Binding-site contacts:
Ligand atom O7 contacts residue HIS294 of chain 2.A at 3.3 Å.
Ligand atom C32 contacts residue PHE117 of chain 2.A at 3.6 Å (hydrophobic).
Ligand atom C15 contacts residue SER226 of chain 2.A at 3.1 Å.
Ligand atom C1 contacts residue PRO111 of chain 2.A at 3.4 Å (hydrophobic).
Ligand atom C20 contacts residue GLY33 of chain 2.A at 3.5 Å.
Ligand atom C24 contacts residue LEU114 of chain 2.A at 3.6 Å (hydrophobic).
Ligand atom O1 contacts residue SER223 of chain 2.A at 2.8 Å (h-bond).
Ligand atom N1 contacts residue THR78 of chain 2.A at 2.9 Å (h-bond).
Ligand atom O4 contacts residue SER77 of chain 2.A at 3.3 Å (h-bond).
Ligand atom C6 contacts residue GLN12 of chain 2.A at 3.5 Å.
Ligand atom C28 contacts residue GLY221 of chain 2.A at 3.4 Å.
Ligand atom C11 contacts residue MET296 of chain 2.A at 3.3 Å (hydrophobic).
Ligand atom O3 contacts residue ASP219 of chain 2.A at 2.3 Å (salt-bridge).
Ligand atom C11 contacts residue SER77 of chain 2.A at 3.4 Å.
Ligand atom C27 contacts residue TYR53 of chain 1.A at 3.2 Å (hydrophobic).
Ligand atom O3 contacts residue ASP31 of chain 2.A at 3.0 Å (salt-bridge).
Ligand atom C17 contacts residue ASP31 of chain 2.A at 3.4 Å.
Ligand atom C26 contacts residue THR78 of chain 2.A at 3.4 Å.
Ligand atom O4 contacts residue TYR76 of chain 2.A at 3.3 Å.
Ligand atom C13 contacts residue SER77 of chain 2.A at 3.5 Å.
Ligand atom O1 contacts residue ALA222 of chain 2.A at 3.5 Å.
Ligand atom O2 contacts residue THR78 of chain 2.A at 3.4 Å (h-bond).
Ligand atom N2 contacts residue SER223 of chain 2.A at 3.0 Å (h-bond).
Ligand atom C16 contacts residue ASP31 of chain 2.A at 3.2 Å.
Ligand atom N4 contacts residue ALA222 of chain 2.A at 3.6 Å.
Ligand atom N4 contacts residue SER226 of chain 2.A at 2.6 Å (h-bond).
Ligand atom C18 contacts residue ASP31 of chain 2.A at 3.1 Å.
Ligand atom S1 contacts residue MET296 of chain 2.A at 3.6 Å.
Ligand atom C17 contacts residue TYR76 of chain 2.A at 3.2 Å (hydrophobic).
Ligand atom S1 contacts residue ALA307 of chain 2.A at 3.5 Å.
Ligand atom C15 contacts residue ALA222 of chain 2.A at 3.5 Å (hydrophobic).
Ligand atom N5 contacts residue ALA222 of chain 2.A at 3.4 Å.
Ligand atom O5 contacts residue PRO111 of chain 2.A at 3.2 Å.
Ligand atom C1 contacts residue ALA115 of chain 2.A at 3.6 Å (hydrophobic).
Ligand atom S1 contacts residue SER226 of chain 2.A at 3.3 Å (h-bond).
Ligand atom C16 contacts residue GLY221 of chain 2.A at 3.4 Å.
Ligand atom N3 contacts residue GLY221 of chain 2.A at 2.7 Å (h-bond).
Ligand atom O2 contacts residue SER77 of chain 2.A at 3.5 Å (h-bond).
Ligand atom N4 contacts residue TYR224 of chain 2.A at 2.9 Å (h-bond).
Ligand atom N4 contacts residue ALA307 of chain 2.A at 3.3 Å.

Sequence of chain 2.A:
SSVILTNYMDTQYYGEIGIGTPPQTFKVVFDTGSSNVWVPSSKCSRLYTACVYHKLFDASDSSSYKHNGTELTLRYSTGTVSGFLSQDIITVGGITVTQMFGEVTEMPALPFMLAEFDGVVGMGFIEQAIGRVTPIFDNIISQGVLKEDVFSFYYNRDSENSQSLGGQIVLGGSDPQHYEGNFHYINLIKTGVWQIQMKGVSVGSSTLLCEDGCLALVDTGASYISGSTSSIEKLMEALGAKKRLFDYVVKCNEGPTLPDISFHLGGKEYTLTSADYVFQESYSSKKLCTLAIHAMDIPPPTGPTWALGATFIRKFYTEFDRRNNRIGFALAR

The protein below binds the small molecule below.
Small molecule (SMILES): CC(C)C[C@H](O)[C@H](O)[C@@H](C[C@H]1CC=CCC1)NC(=O)[C@H](Cc1csc(N)n1)NC(=O)[C@H](Cc1ccccc1)NS(=O)(=O)N1CCOCC1

Sequence of chain 1.A:
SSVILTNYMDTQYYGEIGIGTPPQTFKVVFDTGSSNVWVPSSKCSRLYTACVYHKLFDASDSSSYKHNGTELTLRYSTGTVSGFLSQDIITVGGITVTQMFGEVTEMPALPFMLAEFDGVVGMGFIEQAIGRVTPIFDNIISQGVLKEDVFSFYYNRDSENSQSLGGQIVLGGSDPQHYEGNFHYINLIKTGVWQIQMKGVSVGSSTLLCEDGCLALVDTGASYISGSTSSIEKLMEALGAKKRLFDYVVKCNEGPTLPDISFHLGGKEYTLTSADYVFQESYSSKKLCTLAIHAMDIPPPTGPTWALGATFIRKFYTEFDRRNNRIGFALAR